This protein binds this small molecule.
Small molecule (SMILES): CC(=O)N[C@@H]1[C@@H](O)[C@H](O)[C@@H](CO)O[C@H]1O

Sequence of chain 1.A:
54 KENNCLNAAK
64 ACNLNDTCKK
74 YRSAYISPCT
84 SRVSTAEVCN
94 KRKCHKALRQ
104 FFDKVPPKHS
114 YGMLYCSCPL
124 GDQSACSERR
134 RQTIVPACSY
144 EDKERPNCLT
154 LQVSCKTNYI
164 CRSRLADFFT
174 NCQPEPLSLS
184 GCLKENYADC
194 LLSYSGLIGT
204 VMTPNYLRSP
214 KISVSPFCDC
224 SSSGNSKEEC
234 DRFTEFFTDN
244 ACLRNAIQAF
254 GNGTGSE

Sequence of chain 1.G:
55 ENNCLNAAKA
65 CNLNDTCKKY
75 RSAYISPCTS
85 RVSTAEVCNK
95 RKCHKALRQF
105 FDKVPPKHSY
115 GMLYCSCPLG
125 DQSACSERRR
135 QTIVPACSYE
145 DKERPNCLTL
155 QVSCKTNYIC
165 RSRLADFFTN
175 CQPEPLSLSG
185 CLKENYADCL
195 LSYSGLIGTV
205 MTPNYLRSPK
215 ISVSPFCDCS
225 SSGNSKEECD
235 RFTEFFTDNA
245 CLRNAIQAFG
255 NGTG

Binding-site contacts:
Ligand atom C1 contacts residue ASN255 of chain 1.G at 1.4 Å.
Ligand atom C5 contacts residue SER226 of chain 1.A at 3.5 Å.
Ligand atom C4 contacts residue SER226 of chain 1.A at 3.6 Å.
Ligand atom C3 contacts residue SER226 of chain 1.A at 4.1 Å.
Ligand atom C6 contacts residue ASN255 of chain 1.G at 4.1 Å.
Ligand atom C2 contacts residue SER226 of chain 1.A at 3.8 Å.
Ligand atom O5 contacts residue ASN255 of chain 1.G at 2.4 Å (h-bond).
Ligand atom O5 contacts residue SER226 of chain 1.A at 3.0 Å (h-bond).
Ligand atom C4 contacts residue ASN255 of chain 1.G at 4.2 Å.
Ligand atom O3 contacts residue SER226 of chain 1.A at 4.3 Å.
Ligand atom O7 contacts residue ALA252 of chain 1.G at 3.9 Å.
Ligand atom N2 contacts residue ALA252 of chain 1.G at 4.5 Å.
Ligand atom O6 contacts residue SER226 of chain 1.A at 2.7 Å (h-bond).
Ligand atom O6 contacts residue ASN255 of chain 1.G at 4.3 Å.
Ligand atom C3 contacts residue ASN255 of chain 1.G at 3.8 Å.
Ligand atom C6 contacts residue SER226 of chain 1.A at 3.5 Å.
Ligand atom C8 contacts residue ASN255 of chain 1.G at 4.3 Å.
Ligand atom C8 contacts residue SER229 of chain 1.A at 3.3 Å.
Ligand atom N2 contacts residue GLN251 of chain 1.G at 4.0 Å.
Ligand atom C7 contacts residue SER229 of chain 1.A at 4.2 Å.
Ligand atom O7 contacts residue GLN251 of chain 1.G at 4.1 Å.
Ligand atom C7 contacts residue ALA252 of chain 1.G at 4.4 Å (hydrophobic).
Ligand atom O7 contacts residue SER229 of chain 1.A at 4.5 Å.
Ligand atom C8 contacts residue SER226 of chain 1.A at 4.2 Å.
Ligand atom C2 contacts residue ASN255 of chain 1.G at 2.4 Å.
Ligand atom N2 contacts residue ASN255 of chain 1.G at 2.9 Å (h-bond).
Ligand atom C8 contacts residue ASN228 of chain 1.A at 3.4 Å.
Ligand atom O7 contacts residue ASN228 of chain 1.A at 4.2 Å.
Ligand atom C5 contacts residue ASN255 of chain 1.G at 3.7 Å.
Ligand atom C8 contacts residue GLY227 of chain 1.A at 3.8 Å.
Ligand atom C7 contacts residue ASN255 of chain 1.G at 3.8 Å.
Ligand atom C7 contacts residue ASN228 of chain 1.A at 4.4 Å.
Ligand atom O7 contacts residue ASN248 of chain 1.G at 3.5 Å (h-bond).
Ligand atom C1 contacts residue GLN251 of chain 1.G at 4.1 Å.
Ligand atom C1 contacts residue SER226 of chain 1.A at 3.8 Å.